Binding-site contacts:
Ligand atom C2 contacts residue GLY99 of chain 1.A at 3.5 Å.
Ligand atom N1 contacts residue GLU95 of chain 1.A at 2.9 Å (salt-bridge).
Ligand atom N4 contacts residue GLY144 of chain 1.A at 3.0 Å (h-bond).
Ligand atom C1 contacts residue LYS303 of chain 1.A at 3.8 Å.
Ligand atom C3 contacts residue GLY99 of chain 1.A at 3.5 Å.
Ligand atom C1 contacts residue ASP103 of chain 1.A at 3.7 Å.
Ligand atom N1 contacts residue ALA44 of chain 1.A at 3.2 Å.
Ligand atom O5 contacts residue ALA44 of chain 1.A at 3.8 Å.
Ligand atom C28 contacts residue SER100 of chain 1.A at 3.4 Å.
Ligand atom O5 contacts residue CYS97 of chain 1.A at 2.7 Å (h-bond).
Ligand atom C4 contacts residue CYS97 of chain 1.A at 3.2 Å (hydrophobic).
Ligand atom C9 contacts residue MET94 of chain 1.A at 3.7 Å (hydrophobic).
Ligand atom O5 contacts residue TYR96 of chain 1.A at 3.5 Å.
Ligand atom O4 contacts residue ILE23 of chain 1.A at 3.7 Å.
Ligand atom C1 contacts residue ILE23 of chain 1.A at 3.8 Å (hydrophobic).
Ligand atom C25 contacts residue ILE23 of chain 1.A at 3.4 Å (hydrophobic).
Ligand atom C9 contacts residue ILE78 of chain 1.A at 3.8 Å (hydrophobic).
Ligand atom C5 contacts residue ILE23 of chain 1.A at 3.5 Å (hydrophobic).
Ligand atom N1 contacts residue ILE78 of chain 1.A at 3.8 Å.
Ligand atom C16 contacts residue ASP158 of chain 1.A at 3.7 Å.
Ligand atom C8 contacts residue ALA44 of chain 1.A at 3.5 Å (hydrophobic).
Ligand atom C15 contacts residue ASP158 of chain 1.A at 3.6 Å.
Ligand atom C13 contacts residue MET94 of chain 1.A at 3.8 Å (hydrophobic).
Ligand atom C18 contacts residue VAL31 of chain 1.A at 3.8 Å (hydrophobic).
Ligand atom C6 contacts residue LEU147 of chain 1.A at 3.8 Å (hydrophobic).
Ligand atom C26 contacts residue HIS25 of chain 1.A at 3.7 Å.
Ligand atom C4 contacts residue ILE23 of chain 1.A at 3.7 Å (hydrophobic).
Ligand atom O4 contacts residue GLY24 of chain 1.A at 3.3 Å.
Ligand atom O5 contacts residue GLU95 of chain 1.A at 3.8 Å.
Ligand atom C9 contacts residue ALA44 of chain 1.A at 3.7 Å (hydrophobic).
Ligand atom C3 contacts residue LEU98 of chain 1.A at 3.1 Å (hydrophobic).
Ligand atom O6 contacts residue GLY144 of chain 1.A at 3.5 Å (h-bond).
Ligand atom C17 contacts residue VAL31 of chain 1.A at 3.8 Å (hydrophobic).
Ligand atom C8 contacts residue GLU95 of chain 1.A at 3.7 Å.
Ligand atom C3 contacts residue CYS97 of chain 1.A at 3.0 Å (hydrophobic).
Ligand atom C27 contacts residue ASN145 of chain 1.A at 3.4 Å.
Ligand atom C27 contacts residue GLY144 of chain 1.A at 3.4 Å.
Ligand atom C8 contacts residue CYS97 of chain 1.A at 3.8 Å (hydrophobic).
Ligand atom C28 contacts residue GLY144 of chain 1.A at 3.7 Å.
Ligand atom C2 contacts residue LEU98 of chain 1.A at 3.5 Å (hydrophobic).

Sequence of chain 1.A:
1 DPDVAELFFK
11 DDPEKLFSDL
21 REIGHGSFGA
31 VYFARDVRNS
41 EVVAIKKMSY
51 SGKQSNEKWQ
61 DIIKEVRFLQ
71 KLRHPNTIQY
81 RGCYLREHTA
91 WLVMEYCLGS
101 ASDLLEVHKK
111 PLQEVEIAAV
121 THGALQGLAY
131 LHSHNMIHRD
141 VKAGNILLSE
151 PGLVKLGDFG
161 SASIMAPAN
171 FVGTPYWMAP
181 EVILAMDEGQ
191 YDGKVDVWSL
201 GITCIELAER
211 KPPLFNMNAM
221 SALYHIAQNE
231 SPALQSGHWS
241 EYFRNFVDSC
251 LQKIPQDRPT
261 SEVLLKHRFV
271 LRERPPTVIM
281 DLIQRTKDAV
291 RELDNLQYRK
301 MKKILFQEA

A protein and the small-molecule ligand that binds it are described below.
Small molecule (SMILES): CN[C@@H]1C[C@H]2O[C@@](C)([C@@H]1OC)n1c3ccccc3c3c4c(c5c6ccccc6n2c5c31)C(=O)NC4